The protein below binds the small molecule below.
Small molecule (SMILES): OC[C@H]1O[C@@H](O)[C@@H](O)[C@@H](O)[C@@H]1O

Binding-site contacts:
Ligand atom O2 contacts residue NAG1 of chain 1.W at 2.3 Å (h-bond).
Ligand atom O3 contacts residue NAG1 of chain 1.W at 4.0 Å.
Ligand atom O5 contacts residue NAG1 of chain 1.W at 2.9 Å (h-bond).
Ligand atom C2 contacts residue NAG1 of chain 1.W at 3.2 Å.
Ligand atom C6 contacts residue NAG1 of chain 1.W at 3.3 Å.
Ligand atom C3 contacts residue MAN1 of chain 1.Y at 3.3 Å.
Ligand atom C2 contacts residue MAN1 of chain 1.Y at 3.3 Å.
Ligand atom O3 contacts residue MAN1 of chain 1.Y at 2.8 Å (h-bond).
Ligand atom C4 contacts residue NAG1 of chain 1.W at 4.5 Å.
Ligand atom C3 contacts residue NAG1 of chain 1.W at 4.1 Å.
Ligand atom O2 contacts residue MAN1 of chain 1.Y at 2.9 Å (h-bond).
Ligand atom C5 contacts residue NAG1 of chain 1.W at 3.6 Å.
Ligand atom O6 contacts residue NAG1 of chain 1.W at 2.2 Å (h-bond).
Ligand atom C1 contacts residue NAG1 of chain 1.W at 3.1 Å.